This protein binds this small molecule.
Small molecule (SMILES): N[C@H](CC(=O)O)Cc1ccccc1F

Sequence of chain 1.B:
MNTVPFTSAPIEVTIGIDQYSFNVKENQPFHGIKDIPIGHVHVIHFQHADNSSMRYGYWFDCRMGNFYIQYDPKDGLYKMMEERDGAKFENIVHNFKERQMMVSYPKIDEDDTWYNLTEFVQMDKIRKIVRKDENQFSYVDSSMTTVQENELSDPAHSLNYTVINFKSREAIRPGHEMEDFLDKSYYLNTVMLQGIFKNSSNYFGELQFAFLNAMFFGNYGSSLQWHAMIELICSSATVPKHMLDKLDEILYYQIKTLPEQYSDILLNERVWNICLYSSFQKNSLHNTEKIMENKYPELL

Binding-site contacts:
Ligand atom O contacts residue GLN74 of chain 1.B at 4.2 Å.
Ligand atom N contacts residue TYR72 of chain 1.B at 3.6 Å.
Ligand atom O1 contacts residue TYR72 of chain 1.B at 3.6 Å.
Ligand atom C2 contacts residue ILE96 of chain 1.B at 3.6 Å (hydrophobic).
Ligand atom C contacts residue PRO9 of chain 1.B at 4.2 Å (hydrophobic).
Ligand atom C1 contacts residue ILE96 of chain 1.B at 3.2 Å (hydrophobic).
Ligand atom C8 contacts residue GLU87 of chain 1.B at 3.4 Å.
Ligand atom O contacts residue TYR72 of chain 1.B at 4.4 Å.
Ligand atom C contacts residue PHE100 of chain 1.B at 4.1 Å (hydrophobic).
Ligand atom F contacts residue PHE93 of chain 1.B at 3.2 Å.
Ligand atom C2 contacts residue PRO9 of chain 1.B at 3.9 Å (hydrophobic).
Ligand atom C3 contacts residue ILE96 of chain 1.B at 4.0 Å (hydrophobic).
Ligand atom C contacts residue TYR72 of chain 1.B at 3.9 Å (hydrophobic).
Ligand atom C7 contacts residue ILE96 of chain 1.B at 4.5 Å (hydrophobic).
Ligand atom C4 contacts residue ILE96 of chain 1.B at 4.2 Å (hydrophobic).
Ligand atom C9 contacts residue TYR72 of chain 1.B at 3.9 Å (hydrophobic).
Ligand atom C6 contacts residue GLU87 of chain 1.B at 3.2 Å.
Ligand atom C1 contacts residue TYR72 of chain 1.B at 4.4 Å (hydrophobic).
Ligand atom C8 contacts residue TYR72 of chain 1.B at 4.4 Å (hydrophobic).
Ligand atom O1 contacts residue GLU87 of chain 1.B at 3.9 Å.
Ligand atom C2 contacts residue PHE93 of chain 1.B at 3.4 Å (hydrophobic).
Ligand atom C3 contacts residue TYR72 of chain 1.B at 4.4 Å (hydrophobic).
Ligand atom C3 contacts residue PHE93 of chain 1.B at 3.5 Å (hydrophobic).
Ligand atom C5 contacts residue TYR72 of chain 1.B at 3.4 Å (hydrophobic).
Ligand atom F contacts residue ILE96 of chain 1.B at 4.2 Å.
Ligand atom N contacts residue THR11 of chain 1.B at 3.7 Å.
Ligand atom C5 contacts residue THR11 of chain 1.B at 3.7 Å.
Ligand atom C contacts residue ILE96 of chain 1.B at 3.9 Å (hydrophobic).
Ligand atom C9 contacts residue GLU87 of chain 1.B at 4.2 Å.
Ligand atom C7 contacts residue TYR72 of chain 1.B at 4.3 Å (hydrophobic).
Ligand atom C3 contacts residue GLU87 of chain 1.B at 4.4 Å.
Ligand atom C6 contacts residue TYR72 of chain 1.B at 3.5 Å (hydrophobic).
Ligand atom C1 contacts residue PHE100 of chain 1.B at 3.9 Å (hydrophobic).
Ligand atom C7 contacts residue GLU87 of chain 1.B at 3.9 Å.
Ligand atom C4 contacts residue GLU87 of chain 1.B at 4.5 Å.
Ligand atom C1 contacts residue PRO9 of chain 1.B at 3.4 Å (hydrophobic).
Ligand atom F contacts residue GLU87 of chain 1.B at 3.2 Å.
Ligand atom C4 contacts residue TYR72 of chain 1.B at 3.8 Å (hydrophobic).
Ligand atom N contacts residue GLN74 of chain 1.B at 3.8 Å.
Ligand atom C contacts residue THR11 of chain 1.B at 4.0 Å.